Sequence of chain 1.W:
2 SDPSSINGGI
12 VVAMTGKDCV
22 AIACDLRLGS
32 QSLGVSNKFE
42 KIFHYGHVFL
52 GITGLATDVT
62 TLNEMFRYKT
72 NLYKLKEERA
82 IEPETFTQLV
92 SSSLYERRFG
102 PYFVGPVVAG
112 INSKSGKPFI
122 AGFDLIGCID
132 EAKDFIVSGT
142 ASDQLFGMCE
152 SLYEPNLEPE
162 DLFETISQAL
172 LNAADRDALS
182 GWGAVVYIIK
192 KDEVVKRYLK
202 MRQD

Binding-site contacts:
Ligand atom N20 contacts residue GLY47 of chain 1.V at 2.8 Å (h-bond).
Ligand atom B26 contacts residue THR1 of chain 1.V at 1.4 Å.
Ligand atom O8 contacts residue ALA49 of chain 1.V at 3.0 Å (h-bond).
Ligand atom C21 contacts residue THR1 of chain 1.V at 2.4 Å.
Ligand atom O19 contacts residue THR21 of chain 1.V at 3.1 Å (h-bond).
Ligand atom C23 contacts residue ALA49 of chain 1.V at 3.9 Å (hydrophobic).
Ligand atom C22 contacts residue GLY47 of chain 1.V at 3.8 Å.
Ligand atom O28 contacts residue GLY47 of chain 1.V at 3.1 Å (h-bond).
Ligand atom N20 contacts residue THR1 of chain 1.V at 3.7 Å.
Ligand atom C22 contacts residue THR1 of chain 1.V at 2.8 Å.
Ligand atom C6 contacts residue CYS129 of chain 1.W at 3.9 Å (hydrophobic).
Ligand atom C13 contacts residue THR21 of chain 1.V at 3.8 Å.
Ligand atom C25 contacts residue LYS33 of chain 1.V at 3.9 Å.
Ligand atom C17 contacts residue GLY47 of chain 1.V at 3.7 Å.
Ligand atom O27 contacts residue THR1 of chain 1.V at 2.3 Å (h-bond).
Ligand atom O8 contacts residue THR48 of chain 1.V at 4.0 Å.
Ligand atom N9 contacts residue SER20 of chain 1.V at 4.0 Å.
Ligand atom C11 contacts residue THR21 of chain 1.V at 3.4 Å.
Ligand atom C10 contacts residue THR21 of chain 1.V at 3.8 Å.
Ligand atom C16 contacts residue THR48 of chain 1.V at 3.6 Å.
Ligand atom C3 contacts residue THR21 of chain 1.V at 3.5 Å.
Ligand atom N1 contacts residue ALA49 of chain 1.V at 3.7 Å.
Ligand atom N9 contacts residue THR21 of chain 1.V at 3.2 Å (h-bond).
Ligand atom C24 contacts residue ALA49 of chain 1.V at 3.6 Å (hydrophobic).
Ligand atom B26 contacts residue LYS33 of chain 1.V at 3.9 Å.
Ligand atom C18 contacts residue GLY47 of chain 1.V at 3.5 Å.
Ligand atom C6 contacts residue ASP125 of chain 1.W at 4.0 Å.
Ligand atom C23 contacts residue GLY47 of chain 1.V at 3.7 Å.
Ligand atom C21 contacts residue GLY47 of chain 1.V at 3.8 Å.
Ligand atom C24 contacts residue GLY45 of chain 1.V at 3.5 Å.
Ligand atom C10 contacts residue GLY47 of chain 1.V at 3.4 Å.
Ligand atom N4 contacts residue GLN22 of chain 1.V at 3.8 Å.
Ligand atom C25 contacts residue CYS31 of chain 1.V at 3.9 Å (hydrophobic).
Ligand atom O28 contacts residue THR1 of chain 1.V at 2.3 Å (h-bond).
Ligand atom C22 contacts residue LYS33 of chain 1.V at 4.0 Å.
Ligand atom O28 contacts residue ALA46 of chain 1.V at 3.8 Å.
Ligand atom O19 contacts residue SER20 of chain 1.V at 3.2 Å (h-bond).
Ligand atom C2 contacts residue SER20 of chain 1.V at 4.0 Å.
Ligand atom C7 contacts residue ALA49 of chain 1.V at 3.9 Å (hydrophobic).
Ligand atom C24 contacts residue THR52 of chain 1.V at 3.7 Å.

This protein binds this small molecule.
Small molecule (SMILES): CC(C)C[C@H](NC(=O)[C@H](Cc1ccccc1)NC(=O)c1cnccn1)B(O)O

Sequence of chain 1.V:
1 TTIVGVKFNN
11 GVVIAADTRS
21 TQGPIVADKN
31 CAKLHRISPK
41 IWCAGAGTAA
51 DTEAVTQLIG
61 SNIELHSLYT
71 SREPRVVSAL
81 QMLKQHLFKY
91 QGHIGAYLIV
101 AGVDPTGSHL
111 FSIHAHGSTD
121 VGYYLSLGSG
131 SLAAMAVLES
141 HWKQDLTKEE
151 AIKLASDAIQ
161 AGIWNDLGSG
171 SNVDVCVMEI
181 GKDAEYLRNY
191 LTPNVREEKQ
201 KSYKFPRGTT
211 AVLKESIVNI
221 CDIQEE